Binding-site contacts:
Ligand atom C02 contacts residue THR247 of chain 3.B at 3.7 Å.
Ligand atom C07 contacts residue ILE254 of chain 3.B at 3.6 Å (hydrophobic).
Ligand atom N13 contacts residue PHE291 of chain 3.B at 3.4 Å.
Ligand atom C21 contacts residue MET275 of chain 3.B at 3.6 Å (hydrophobic).
Ligand atom C20 contacts residue TYR255 of chain 3.B at 3.7 Å (hydrophobic).
Ligand atom N18 contacts residue MET275 of chain 3.B at 3.7 Å.
Ligand atom N29 contacts residue MET275 of chain 3.B at 3.5 Å.
Ligand atom O01 contacts residue THR247 of chain 3.B at 2.6 Å (h-bond).
Ligand atom C27 contacts residue VAL284 of chain 3.B at 3.7 Å (hydrophobic).
Ligand atom C25 contacts residue GLU283 of chain 3.B at 3.7 Å.
Ligand atom C19 contacts residue PHE291 of chain 3.B at 3.4 Å (hydrophobic).
Ligand atom N10 contacts residue LEU237 of chain 3.B at 3.5 Å.
Ligand atom C11 contacts residue LEU237 of chain 3.B at 3.5 Å (hydrophobic).
Ligand atom C23 contacts residue GLY287 of chain 3.B at 3.5 Å.
Ligand atom C25 contacts residue PRO274 of chain 3.B at 3.8 Å (hydrophobic).
Ligand atom C28 contacts residue GLY287 of chain 3.B at 3.7 Å.
Ligand atom C07 contacts residue TYR86 of chain 3.B at 3.6 Å (hydrophobic).
Ligand atom C09 contacts residue ILE254 of chain 3.B at 3.7 Å (hydrophobic).
Ligand atom C02 contacts residue SER239 of chain 3.B at 3.8 Å.
Ligand atom N29 contacts residue TYR255 of chain 3.B at 2.7 Å (h-bond).
Ligand atom C16 contacts residue PHE258 of chain 3.B at 3.7 Å (hydrophobic).
Ligand atom C21 contacts residue GLY287 of chain 3.B at 3.6 Å.
Ligand atom C17 contacts residue GLN288 of chain 3.B at 3.4 Å.
Ligand atom N06 contacts residue ILE254 of chain 3.B at 3.8 Å.
Ligand atom C14 contacts residue PHE291 of chain 3.B at 3.6 Å (hydrophobic).
Ligand atom O01 contacts residue ALA251 of chain 3.B at 3.5 Å.
Ligand atom C08 contacts residue SER239 of chain 3.B at 3.7 Å.
Ligand atom C27 contacts residue TYR255 of chain 3.B at 3.4 Å (hydrophobic).
Ligand atom C19 contacts residue MET275 of chain 3.B at 3.6 Å (hydrophobic).
Ligand atom C23 contacts residue MET275 of chain 3.B at 3.7 Å (hydrophobic).
Ligand atom C28 contacts residue MET275 of chain 3.B at 3.7 Å (hydrophobic).
Ligand atom C16 contacts residue MET275 of chain 3.B at 3.7 Å (hydrophobic).
Ligand atom C20 contacts residue MET275 of chain 3.B at 3.6 Å (hydrophobic).
Ligand atom C20 contacts residue GLY287 of chain 3.B at 3.8 Å.
Ligand atom C26 contacts residue GLU283 of chain 3.B at 3.5 Å.
Ligand atom C26 contacts residue VAL284 of chain 3.B at 3.8 Å (hydrophobic).
Ligand atom C28 contacts residue TYR255 of chain 3.B at 3.5 Å (hydrophobic).
Ligand atom C25 contacts residue MET275 of chain 3.B at 3.8 Å (hydrophobic).
Ligand atom C12 contacts residue PHE291 of chain 3.B at 3.7 Å (hydrophobic).
Ligand atom C17 contacts residue TYR255 of chain 3.B at 3.3 Å (hydrophobic).

Sequence of chain 3.B:
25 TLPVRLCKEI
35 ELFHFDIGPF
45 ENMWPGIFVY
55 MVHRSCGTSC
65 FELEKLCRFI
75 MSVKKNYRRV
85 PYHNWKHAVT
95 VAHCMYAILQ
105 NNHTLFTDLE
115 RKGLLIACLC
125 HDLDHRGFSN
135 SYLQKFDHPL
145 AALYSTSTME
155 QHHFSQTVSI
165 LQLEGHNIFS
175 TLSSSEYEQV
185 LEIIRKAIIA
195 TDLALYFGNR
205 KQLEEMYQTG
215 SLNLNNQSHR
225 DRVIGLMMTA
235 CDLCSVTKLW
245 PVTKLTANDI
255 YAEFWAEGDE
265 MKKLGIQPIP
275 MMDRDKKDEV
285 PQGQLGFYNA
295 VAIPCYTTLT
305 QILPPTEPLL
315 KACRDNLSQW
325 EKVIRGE

This small molecule binds to this protein.
Small molecule (SMILES): OCC1CCN(c2nccnc2OC2CN(c3ccc4ccccc4n3)C2)CC1